Binding-site contacts:
Ligand atom C6 contacts residue MET248 of chain 1.B at 4.2 Å (hydrophobic).
Ligand atom C4 contacts residue ASN199 of chain 1.B at 4.3 Å.
Ligand atom O5 contacts residue ASN246 of chain 1.B at 4.3 Å.
Ligand atom C5 contacts residue TYR306 of chain 1.B at 3.9 Å (hydrophobic).
Ligand atom O3 contacts residue LYS249 of chain 1.B at 3.7 Å.
Ligand atom C3 contacts residue ASN199 of chain 1.B at 3.7 Å.
Ligand atom C6 contacts residue PRO245 of chain 1.B at 3.7 Å (hydrophobic).
Ligand atom O5 contacts residue ASN199 of chain 1.B at 2.4 Å (h-bond).
Ligand atom O6 contacts residue ASN195 of chain 1.B at 4.0 Å.
Ligand atom C8 contacts residue ASN199 of chain 1.B at 4.2 Å.
Ligand atom C8 contacts residue LEU310 of chain 1.B at 4.0 Å (hydrophobic).
Ligand atom C6 contacts residue TYR306 of chain 1.B at 3.6 Å (hydrophobic).
Ligand atom O7 contacts residue ASN199 of chain 1.B at 3.4 Å (h-bond).
Ligand atom C1 contacts residue TYR306 of chain 1.B at 4.1 Å (hydrophobic).
Ligand atom C6 contacts residue ASN246 of chain 1.B at 4.1 Å.
Ligand atom C5 contacts residue ASN199 of chain 1.B at 3.6 Å.
Ligand atom C2 contacts residue ASN246 of chain 1.B at 4.1 Å.
Ligand atom O7 contacts residue LEU310 of chain 1.B at 4.0 Å.
Ligand atom O6 contacts residue ASN246 of chain 1.B at 3.3 Å.
Ligand atom O6 contacts residue TYR306 of chain 1.B at 3.6 Å.
Ligand atom C1 contacts residue ASN305 of chain 1.B at 4.0 Å.
Ligand atom C8 contacts residue PRO307 of chain 1.B at 3.9 Å (hydrophobic).
Ligand atom C3 contacts residue ASN246 of chain 1.B at 4.3 Å.
Ligand atom O3 contacts residue ASN246 of chain 1.B at 4.0 Å.
Ligand atom C4 contacts residue ASN246 of chain 1.B at 4.0 Å.
Ligand atom C7 contacts residue ASN199 of chain 1.B at 3.2 Å.
Ligand atom C7 contacts residue LYS249 of chain 1.B at 4.1 Å.
Ligand atom C5 contacts residue PRO245 of chain 1.B at 3.9 Å (hydrophobic).
Ligand atom N2 contacts residue ASN305 of chain 1.B at 4.2 Å.
Ligand atom C1 contacts residue ASN199 of chain 1.B at 1.4 Å.
Ligand atom O6 contacts residue LYS249 of chain 1.B at 4.2 Å.
Ligand atom O6 contacts residue LEU310 of chain 1.B at 4.3 Å.
Ligand atom N2 contacts residue LYS249 of chain 1.B at 4.2 Å.
Ligand atom N2 contacts residue ASN199 of chain 1.B at 2.7 Å (h-bond).
Ligand atom C5 contacts residue PRO307 of chain 1.B at 4.2 Å (hydrophobic).
Ligand atom C8 contacts residue ASN305 of chain 1.B at 4.0 Å.
Ligand atom C8 contacts residue LYS249 of chain 1.B at 4.1 Å.
Ligand atom C2 contacts residue ASN199 of chain 1.B at 2.5 Å.
Ligand atom C6 contacts residue LEU310 of chain 1.B at 3.7 Å (hydrophobic).
Ligand atom O5 contacts residue TYR306 of chain 1.B at 3.5 Å.

Sequence of chain 1.B:
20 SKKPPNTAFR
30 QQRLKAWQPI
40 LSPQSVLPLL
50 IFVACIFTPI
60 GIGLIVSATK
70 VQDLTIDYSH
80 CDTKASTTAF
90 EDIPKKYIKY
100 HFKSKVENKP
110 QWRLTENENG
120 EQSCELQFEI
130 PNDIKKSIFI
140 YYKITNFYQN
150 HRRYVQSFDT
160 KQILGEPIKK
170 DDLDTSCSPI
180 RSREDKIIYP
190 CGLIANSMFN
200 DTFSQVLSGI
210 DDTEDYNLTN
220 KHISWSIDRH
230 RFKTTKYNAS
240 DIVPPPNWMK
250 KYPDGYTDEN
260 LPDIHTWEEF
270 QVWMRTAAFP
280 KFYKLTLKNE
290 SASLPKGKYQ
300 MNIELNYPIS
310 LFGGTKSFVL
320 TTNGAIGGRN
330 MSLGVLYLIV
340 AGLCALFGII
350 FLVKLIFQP

A protein and the small-molecule ligand that binds it are described below.
Small molecule (SMILES): CC(=O)N[C@H]1[C@H](O[C@H]2[C@H](O)[C@@H](NC(C)=O)CO[C@@H]2CO)O[C@H](CO)[C@@H](O[C@@H]2O[C@H](CO)[C@@H](O)[C@H](O[C@@H]3O[C@H](CO)[C@@H](O)[C@H](O)[C@@H]3O)[C@@H]2O)[C@@H]1O